This protein binds this small molecule.
Small molecule (SMILES): Nc1nc2c(ncn2[C@@H]2O[C@H](CO[P](=O)(O)O[P](=O)(O)NP(=O)(O)O)[C@@H](O)[C@H]2O)c(=O)[nH]1

Binding-site contacts:
Ligand atom O6 contacts residue VAL69 of chain 1.A at 3.3 Å.
Ligand atom C5' contacts residue VAL56 of chain 1.A at 3.6 Å (hydrophobic).
Ligand atom O3A contacts residue SER54 of chain 1.A at 3.2 Å (h-bond).
Ligand atom O2A contacts residue MG1 of chain 1.C at 1.9 Å.
Ligand atom PB contacts residue ASP216 of chain 1.A at 3.4 Å.
Ligand atom PB contacts residue SER54 of chain 1.A at 3.4 Å.
Ligand atom C2 contacts residue VAL157 of chain 1.A at 3.5 Å (hydrophobic).
Ligand atom O1G contacts residue ASN202 of chain 1.A at 3.5 Å (h-bond).
Ligand atom O2A contacts residue ASN202 of chain 1.A at 3.1 Å (h-bond).
Ligand atom O3' contacts residue HIS201 of chain 1.A at 2.7 Å (h-bond).
Ligand atom O1G contacts residue MG1 of chain 1.C at 2.2 Å.
Ligand atom N3B contacts residue MG1 of chain 1.C at 2.5 Å.
Ligand atom PG contacts residue ASP216 of chain 1.A at 3.0 Å.
Ligand atom O1A contacts residue ASP216 of chain 1.A at 3.5 Å.
Ligand atom C8 contacts residue ILE215 of chain 1.A at 3.6 Å (hydrophobic).
Ligand atom PA contacts residue MG1 of chain 1.C at 3.4 Å.
Ligand atom C3' contacts residue HIS201 of chain 1.A at 3.6 Å.
Ligand atom C4 contacts residue MET204 of chain 1.A at 3.6 Å (hydrophobic).
Ligand atom O1G contacts residue LYS199 of chain 1.A at 3.4 Å (salt-bridge).
Ligand atom O1G contacts residue ASP216 of chain 1.A at 2.8 Å (salt-bridge).
Ligand atom O4' contacts residue GLY49 of chain 1.A at 3.7 Å.
Ligand atom O5' contacts residue VAL56 of chain 1.A at 3.5 Å.
Ligand atom O6 contacts residue VAL157 of chain 1.A at 3.0 Å (h-bond).
Ligand atom C6 contacts residue VAL157 of chain 1.A at 3.6 Å (hydrophobic).
Ligand atom N3 contacts residue VAL48 of chain 1.A at 3.7 Å.
Ligand atom O2B contacts residue LYS71 of chain 1.A at 3.4 Å (salt-bridge).
Ligand atom O1B contacts residue SER54 of chain 1.A at 2.5 Å (h-bond).
Ligand atom C5' contacts residue ARG50 of chain 1.A at 3.5 Å.
Ligand atom O1A contacts residue LYS71 of chain 1.A at 3.3 Å (salt-bridge).
Ligand atom PG contacts residue MG1 of chain 1.C at 2.9 Å.
Ligand atom O1G contacts residue ASP197 of chain 1.A at 3.4 Å (salt-bridge).
Ligand atom O2B contacts residue ASP216 of chain 1.A at 2.8 Å (salt-bridge).
Ligand atom N1 contacts residue VAL157 of chain 1.A at 2.7 Å (h-bond).
Ligand atom O4' contacts residue VAL56 of chain 1.A at 3.7 Å.
Ligand atom C5 contacts residue MET204 of chain 1.A at 3.7 Å (hydrophobic).
Ligand atom C6 contacts residue VAL69 of chain 1.A at 3.5 Å (hydrophobic).
Ligand atom N3B contacts residue ASP216 of chain 1.A at 3.1 Å (salt-bridge).
Ligand atom O2G contacts residue ASP216 of chain 1.A at 2.8 Å (salt-bridge).
Ligand atom N2 contacts residue VAL157 of chain 1.A at 3.4 Å (h-bond).
Ligand atom O2A contacts residue ASP216 of chain 1.A at 2.9 Å (salt-bridge).

Sequence of chain 1.A:
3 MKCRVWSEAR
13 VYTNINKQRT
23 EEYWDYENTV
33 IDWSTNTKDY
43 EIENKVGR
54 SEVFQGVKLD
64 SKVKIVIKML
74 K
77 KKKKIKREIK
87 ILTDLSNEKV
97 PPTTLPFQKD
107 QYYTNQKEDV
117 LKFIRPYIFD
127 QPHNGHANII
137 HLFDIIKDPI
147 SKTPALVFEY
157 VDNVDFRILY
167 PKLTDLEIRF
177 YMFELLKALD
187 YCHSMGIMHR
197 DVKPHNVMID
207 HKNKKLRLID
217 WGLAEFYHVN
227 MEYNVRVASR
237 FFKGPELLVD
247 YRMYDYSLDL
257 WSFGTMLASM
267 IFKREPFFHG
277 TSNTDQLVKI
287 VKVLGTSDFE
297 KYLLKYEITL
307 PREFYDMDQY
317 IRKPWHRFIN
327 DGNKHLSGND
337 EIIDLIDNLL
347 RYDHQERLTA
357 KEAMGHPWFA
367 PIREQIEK